Binding-site contacts:
Ligand atom O6 contacts residue HIS113 of chain 1.C at 3.3 Å (h-bond).
Ligand atom C1 contacts residue SER111 of chain 1.C at 3.7 Å.
Ligand atom C8 contacts residue SER111 of chain 1.C at 3.1 Å.
Ligand atom O7 contacts residue SER111 of chain 1.C at 4.2 Å.
Ligand atom C4 contacts residue ASN109 of chain 1.C at 4.3 Å.
Ligand atom O7 contacts residue ASN109 of chain 1.C at 3.3 Å (h-bond).
Ligand atom C3 contacts residue ASN109 of chain 1.C at 3.8 Å.
Ligand atom C8 contacts residue TYR31 of chain 1.C at 3.3 Å (hydrophobic).
Ligand atom C5 contacts residue ASN109 of chain 1.C at 3.6 Å.
Ligand atom C1 contacts residue ASN109 of chain 1.C at 1.4 Å.
Ligand atom C7 contacts residue SER111 of chain 1.C at 3.2 Å.
Ligand atom N2 contacts residue SER111 of chain 1.C at 2.7 Å (h-bond).
Ligand atom O5 contacts residue ASN109 of chain 1.C at 2.3 Å (h-bond).
Ligand atom C8 contacts residue SER110 of chain 1.C at 3.8 Å.
Ligand atom C2 contacts residue SER111 of chain 1.C at 3.6 Å.
Ligand atom C3 contacts residue SER111 of chain 1.C at 4.3 Å.
Ligand atom N2 contacts residue ASN109 of chain 1.C at 3.1 Å (h-bond).
Ligand atom C1 contacts residue HIS113 of chain 1.C at 3.6 Å.
Ligand atom C7 contacts residue SER110 of chain 1.C at 4.5 Å.
Ligand atom C6 contacts residue HIS113 of chain 1.C at 3.4 Å.
Ligand atom C7 contacts residue ASN109 of chain 1.C at 3.5 Å.
Ligand atom O5 contacts residue HIS113 of chain 1.C at 3.5 Å.
Ligand atom C5 contacts residue HIS113 of chain 1.C at 3.5 Å.
Ligand atom C2 contacts residue ASN109 of chain 1.C at 2.5 Å.

The small molecule below binds the protein below.
Small molecule (SMILES): CC(=O)N[C@H]1[C@H](O[C@H]2[C@H](O)[C@@H](NC(C)=O)CO[C@@H]2CO)O[C@H](CO)[C@@H](O[C@@H]2O[C@H](CO)[C@@H](O)[C@H](O)[C@@H]2O)[C@@H]1O

Sequence of chain 1.C:
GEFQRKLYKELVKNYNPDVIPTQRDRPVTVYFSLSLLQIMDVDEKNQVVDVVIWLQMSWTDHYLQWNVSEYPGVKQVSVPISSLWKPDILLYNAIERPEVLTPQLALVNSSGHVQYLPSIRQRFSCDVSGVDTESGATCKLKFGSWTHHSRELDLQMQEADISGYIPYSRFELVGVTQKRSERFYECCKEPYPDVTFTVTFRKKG